Sequence of chain 3.F:
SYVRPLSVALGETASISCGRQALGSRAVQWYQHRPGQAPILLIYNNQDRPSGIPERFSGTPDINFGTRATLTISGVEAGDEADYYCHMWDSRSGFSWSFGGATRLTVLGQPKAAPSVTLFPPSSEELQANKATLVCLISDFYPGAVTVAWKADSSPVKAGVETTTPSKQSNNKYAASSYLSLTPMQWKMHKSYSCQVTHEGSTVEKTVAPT

Binding-site contacts:
Ligand atom C8 contacts residue LEU137 of chain 3.D at 4.2 Å (hydrophobic).
Ligand atom C2 contacts residue TYR135 of chain 3.D at 4.0 Å (hydrophobic).
Ligand atom N2 contacts residue ASN118 of chain 3.D at 2.9 Å (h-bond).
Ligand atom C1 contacts residue ASN118 of chain 3.D at 1.4 Å.
Ligand atom C8 contacts residue ASP290 of chain 3.D at 4.2 Å.
Ligand atom C3 contacts residue ASN118 of chain 3.D at 3.8 Å.
Ligand atom C1 contacts residue TYR135 of chain 3.D at 3.7 Å (hydrophobic).
Ligand atom C8 contacts residue VAL104 of chain 3.D at 4.1 Å (hydrophobic).
Ligand atom C5 contacts residue TYR135 of chain 3.D at 4.1 Å (hydrophobic).
Ligand atom C7 contacts residue ASN118 of chain 3.D at 3.2 Å.
Ligand atom C2 contacts residue ASN118 of chain 3.D at 2.5 Å.
Ligand atom C5 contacts residue ASN118 of chain 3.D at 3.6 Å.
Ligand atom O3 contacts residue TYR135 of chain 3.D at 4.4 Å.
Ligand atom C3 contacts residue TYR135 of chain 3.D at 3.8 Å (hydrophobic).
Ligand atom O7 contacts residue TYR135 of chain 3.D at 4.4 Å.
Ligand atom O5 contacts residue ASN118 of chain 3.D at 2.4 Å (h-bond).
Ligand atom C8 contacts residue ARG95 of chain 3.F at 4.2 Å.
Ligand atom O7 contacts residue ASN118 of chain 3.D at 3.2 Å (h-bond).
Ligand atom N2 contacts residue TYR135 of chain 3.D at 3.9 Å.
Ligand atom O5 contacts residue TYR135 of chain 3.D at 4.2 Å.
Ligand atom C7 contacts residue VAL104 of chain 3.D at 4.5 Å (hydrophobic).
Ligand atom C4 contacts residue ASN118 of chain 3.D at 4.2 Å.
Ligand atom C8 contacts residue ASN118 of chain 3.D at 4.4 Å.
Ligand atom O7 contacts residue VAL104 of chain 3.D at 4.2 Å.

This protein binds this small molecule.
Small molecule (SMILES): CC(=O)N[C@H]1[C@H](O[C@H]2[C@H](O)[C@@H](NC(C)=O)CO[C@@H]2CO)O[C@H](CO)[C@@H](O[C@@H]2O[C@H](CO[C@H]3O[C@H](CO)[C@@H](O)[C@H](O)[C@@H]3O)[C@@H](O)[C@H](O[C@H]3O[C@H](CO)[C@@H](O)[C@H](O)[C@@H]3O)[C@@H]2O)[C@@H]1O

Sequence of chain 3.D:
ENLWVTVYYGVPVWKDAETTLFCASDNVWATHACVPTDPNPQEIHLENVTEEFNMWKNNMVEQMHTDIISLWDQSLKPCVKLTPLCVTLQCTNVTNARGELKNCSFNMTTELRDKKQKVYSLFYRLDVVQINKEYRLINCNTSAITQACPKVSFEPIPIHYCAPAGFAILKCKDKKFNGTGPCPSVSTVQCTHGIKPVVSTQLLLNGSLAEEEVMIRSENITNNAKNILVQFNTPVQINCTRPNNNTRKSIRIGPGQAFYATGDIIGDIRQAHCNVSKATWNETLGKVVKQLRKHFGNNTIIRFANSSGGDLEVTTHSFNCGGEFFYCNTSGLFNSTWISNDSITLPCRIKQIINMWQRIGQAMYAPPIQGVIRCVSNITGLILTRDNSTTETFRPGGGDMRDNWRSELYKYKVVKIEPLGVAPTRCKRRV